Binding-site contacts:
Ligand atom O3 contacts residue PRO93 of chain 1.A at 4.3 Å.
Ligand atom C1 contacts residue TYR92 of chain 1.A at 3.7 Å (hydrophobic).
Ligand atom O5 contacts residue THR57 of chain 1.B at 3.5 Å.
Ligand atom C5 contacts residue ASN59 of chain 1.B at 3.9 Å.
Ligand atom C4 contacts residue PRO93 of chain 1.A at 4.3 Å (hydrophobic).
Ligand atom N2 contacts residue ILE58 of chain 1.B at 4.1 Å.
Ligand atom O6 contacts residue TYR92 of chain 1.A at 4.1 Å.
Ligand atom N2 contacts residue ASN59 of chain 1.B at 2.8 Å (h-bond).
Ligand atom C6 contacts residue TYR92 of chain 1.A at 4.0 Å (hydrophobic).
Ligand atom C7 contacts residue TYR60 of chain 1.B at 3.9 Å (hydrophobic).
Ligand atom O5 contacts residue ASN59 of chain 1.B at 2.6 Å (h-bond).
Ligand atom O7 contacts residue TYR60 of chain 1.B at 3.9 Å.
Ligand atom C1 contacts residue PRO93 of chain 1.A at 3.5 Å (hydrophobic).
Ligand atom C2 contacts residue ASN59 of chain 1.B at 2.5 Å.
Ligand atom C7 contacts residue ASN59 of chain 1.B at 3.4 Å.
Ligand atom C5 contacts residue TYR92 of chain 1.A at 3.5 Å (hydrophobic).
Ligand atom C1 contacts residue THR57 of chain 1.B at 4.0 Å.
Ligand atom C1 contacts residue ASN59 of chain 1.B at 1.4 Å.
Ligand atom C8 contacts residue TYR60 of chain 1.B at 3.2 Å (hydrophobic).
Ligand atom C8 contacts residue ILE58 of chain 1.B at 3.9 Å (hydrophobic).
Ligand atom C2 contacts residue PRO93 of chain 1.A at 4.2 Å (hydrophobic).
Ligand atom C3 contacts residue ASN59 of chain 1.B at 3.7 Å.
Ligand atom C5 contacts residue PRO93 of chain 1.A at 4.2 Å (hydrophobic).
Ligand atom O5 contacts residue TYR92 of chain 1.A at 3.0 Å (h-bond).
Ligand atom C4 contacts residue ASN59 of chain 1.B at 4.4 Å.
Ligand atom C3 contacts residue PRO93 of chain 1.A at 3.5 Å (hydrophobic).
Ligand atom O7 contacts residue ASN59 of chain 1.B at 4.0 Å.
Ligand atom O6 contacts residue PRO93 of chain 1.A at 4.2 Å.
Ligand atom C8 contacts residue ASN59 of chain 1.B at 3.7 Å.
Ligand atom O5 contacts residue PRO93 of chain 1.A at 4.0 Å.
Ligand atom O7 contacts residue PRO93 of chain 1.A at 3.8 Å.
Ligand atom C7 contacts residue ILE58 of chain 1.B at 4.4 Å (hydrophobic).

Sequence of chain 1.A:
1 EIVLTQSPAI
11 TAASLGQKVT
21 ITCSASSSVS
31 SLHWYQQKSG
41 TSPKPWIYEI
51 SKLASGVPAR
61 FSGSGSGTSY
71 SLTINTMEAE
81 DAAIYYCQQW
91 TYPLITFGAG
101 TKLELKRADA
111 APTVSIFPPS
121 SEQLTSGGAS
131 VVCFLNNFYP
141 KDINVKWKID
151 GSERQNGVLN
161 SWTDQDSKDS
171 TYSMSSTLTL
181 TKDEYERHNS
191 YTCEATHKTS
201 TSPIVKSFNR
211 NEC

The protein below binds the small molecule below.
Small molecule (SMILES): CC(=O)N[C@H]1[C@H](O[C@H]2[C@H](O)[C@@H](NC(C)=O)CO[C@@H]2CO)O[C@H](CO)[C@@H](O)[C@@H]1O

Sequence of chain 1.B:
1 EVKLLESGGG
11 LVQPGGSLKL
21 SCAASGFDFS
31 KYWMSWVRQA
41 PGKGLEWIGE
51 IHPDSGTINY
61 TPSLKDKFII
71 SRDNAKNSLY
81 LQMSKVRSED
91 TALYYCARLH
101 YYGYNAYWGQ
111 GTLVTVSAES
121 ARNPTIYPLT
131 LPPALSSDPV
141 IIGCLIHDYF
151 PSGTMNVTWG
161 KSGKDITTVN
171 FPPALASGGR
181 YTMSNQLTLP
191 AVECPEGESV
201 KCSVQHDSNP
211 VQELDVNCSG